Binding-site contacts:
Ligand atom C contacts residue PHE65 of chain 1.B at 4.0 Å (hydrophobic).
Ligand atom CG contacts residue THR202 of chain 1.A at 3.9 Å.
Ligand atom N contacts residue TYR97 of chain 1.A at 3.2 Å (h-bond).
Ligand atom CB contacts residue TYR157 of chain 1.A at 4.1 Å (hydrophobic).
Ligand atom OXT contacts residue TYR205 of chain 1.A at 4.2 Å.
Ligand atom O contacts residue ARG67 of chain 1.B at 3.5 Å (salt-bridge).
Ligand atom O contacts residue TYR157 of chain 1.A at 4.3 Å.
Ligand atom OXT contacts residue LEU118 of chain 1.B at 4.2 Å.
Ligand atom C contacts residue TYR205 of chain 1.A at 4.4 Å (hydrophobic).
Ligand atom CB contacts residue PHE200 of chain 1.A at 4.0 Å (hydrophobic).
Ligand atom CG contacts residue TYR205 of chain 1.A at 3.7 Å (hydrophobic).
Ligand atom C contacts residue LEU118 of chain 1.B at 4.5 Å (hydrophobic).
Ligand atom CD contacts residue PHE200 of chain 1.A at 4.5 Å (hydrophobic).
Ligand atom CG contacts residue THR130 of chain 1.B at 4.4 Å.
Ligand atom OXT contacts residue ARG67 of chain 1.B at 3.3 Å (salt-bridge).
Ligand atom N contacts residue GLU155 of chain 1.A at 2.4 Å (salt-bridge).
Ligand atom OXT contacts residue THR130 of chain 1.B at 4.0 Å.
Ligand atom CD contacts residue TYR97 of chain 1.A at 4.0 Å (hydrophobic).
Ligand atom CG contacts residue TYR157 of chain 1.A at 4.0 Å (hydrophobic).
Ligand atom CD contacts residue SER156 of chain 1.A at 3.8 Å.
Ligand atom N contacts residue TYR157 of chain 1.A at 4.2 Å.
Ligand atom CB contacts residue TYR205 of chain 1.A at 4.4 Å (hydrophobic).
Ligand atom N contacts residue PHE200 of chain 1.A at 3.5 Å.
Ligand atom C contacts residue THR130 of chain 1.B at 3.8 Å.
Ligand atom CD contacts residue GLU155 of chain 1.A at 3.9 Å.
Ligand atom CD contacts residue TYR205 of chain 1.A at 3.9 Å (hydrophobic).
Ligand atom N contacts residue SER156 of chain 1.A at 3.5 Å (h-bond).
Ligand atom CG contacts residue LEU118 of chain 1.B at 4.1 Å (hydrophobic).
Ligand atom O contacts residue THR130 of chain 1.B at 3.6 Å.
Ligand atom O contacts residue PHE65 of chain 1.B at 2.9 Å.
Ligand atom OXT contacts residue THR202 of chain 1.A at 2.9 Å (h-bond).
Ligand atom C contacts residue THR202 of chain 1.A at 3.7 Å.
Ligand atom CB contacts residue TYR97 of chain 1.A at 4.5 Å (hydrophobic).
Ligand atom C contacts residue ARG67 of chain 1.B at 4.0 Å.
Ligand atom CD contacts residue TYR157 of chain 1.A at 3.3 Å (hydrophobic).
Ligand atom N contacts residue TYR205 of chain 1.A at 3.9 Å.
Ligand atom CB contacts residue PHE65 of chain 1.B at 3.7 Å (hydrophobic).

Sequence of chain 1.B:
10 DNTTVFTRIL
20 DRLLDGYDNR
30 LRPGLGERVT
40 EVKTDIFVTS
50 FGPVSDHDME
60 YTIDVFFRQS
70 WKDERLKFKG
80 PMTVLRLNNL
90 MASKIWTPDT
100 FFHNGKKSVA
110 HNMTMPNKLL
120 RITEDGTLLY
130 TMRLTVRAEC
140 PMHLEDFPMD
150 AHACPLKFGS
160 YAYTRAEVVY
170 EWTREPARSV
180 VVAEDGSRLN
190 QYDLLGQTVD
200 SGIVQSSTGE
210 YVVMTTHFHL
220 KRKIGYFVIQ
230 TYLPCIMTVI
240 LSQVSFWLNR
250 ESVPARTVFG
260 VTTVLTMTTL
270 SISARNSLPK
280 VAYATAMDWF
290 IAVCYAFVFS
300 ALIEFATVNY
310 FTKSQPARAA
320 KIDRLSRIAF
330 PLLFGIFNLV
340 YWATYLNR

Sequence of chain 1.A:
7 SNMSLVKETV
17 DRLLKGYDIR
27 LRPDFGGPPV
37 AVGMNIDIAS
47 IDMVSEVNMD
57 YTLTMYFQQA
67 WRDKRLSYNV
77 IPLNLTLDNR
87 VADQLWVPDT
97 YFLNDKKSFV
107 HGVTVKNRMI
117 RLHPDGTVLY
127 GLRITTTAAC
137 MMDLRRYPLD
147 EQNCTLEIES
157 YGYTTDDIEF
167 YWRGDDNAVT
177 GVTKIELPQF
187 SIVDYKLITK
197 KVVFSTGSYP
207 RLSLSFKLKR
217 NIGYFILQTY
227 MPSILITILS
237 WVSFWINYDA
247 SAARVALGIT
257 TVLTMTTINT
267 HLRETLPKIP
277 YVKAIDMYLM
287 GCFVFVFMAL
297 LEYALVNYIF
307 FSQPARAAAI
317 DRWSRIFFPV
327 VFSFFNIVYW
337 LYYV

This small molecule binds to this protein.
Small molecule (SMILES): NCCCC(=O)O